Binding-site contacts:
Ligand atom C15 contacts residue LEU161 of chain 1.B at 3.9 Å (hydrophobic).
Ligand atom C17 contacts residue LEU161 of chain 1.B at 3.2 Å (hydrophobic).
Ligand atom N19 contacts residue VAL171 of chain 1.B at 3.7 Å.
Ligand atom C18 contacts residue ALA53 of chain 1.B at 3.7 Å (hydrophobic).
Ligand atom N24 contacts residue ALA53 of chain 1.B at 3.4 Å.
Ligand atom N23 contacts residue LEU161 of chain 1.B at 3.7 Å.
Ligand atom N12 contacts residue VAL171 of chain 1.B at 3.6 Å.
Ligand atom C3 contacts residue LYS55 of chain 1.B at 3.3 Å.
Ligand atom C22 contacts residue CYS109 of chain 1.B at 3.2 Å (hydrophobic).
Ligand atom C16 contacts residue LEU161 of chain 1.B at 3.6 Å (hydrophobic).
Ligand atom C20 contacts residue LEU161 of chain 1.B at 3.7 Å (hydrophobic).
Ligand atom N21 contacts residue PHE108 of chain 1.B at 3.5 Å.
Ligand atom N24 contacts residue GLU107 of chain 1.B at 2.6 Å (salt-bridge).
Ligand atom C10 contacts residue ASP172 of chain 1.B at 3.6 Å.
Ligand atom C20 contacts residue CYS109 of chain 1.B at 3.8 Å (hydrophobic).
Ligand atom C3 contacts residue MET106 of chain 1.B at 3.9 Å (hydrophobic).
Ligand atom N19 contacts residue ALA53 of chain 1.B at 3.9 Å.
Ligand atom N6 contacts residue MET106 of chain 1.B at 3.9 Å.
Ligand atom C18 contacts residue LEU161 of chain 1.B at 3.2 Å (hydrophobic).
Ligand atom N4 contacts residue MET106 of chain 1.B at 3.9 Å.
Ligand atom C2 contacts residue LYS55 of chain 1.B at 3.5 Å.
Ligand atom N6 contacts residue LYS55 of chain 1.B at 3.8 Å.
Ligand atom N19 contacts residue LEU161 of chain 1.B at 3.6 Å.
Ligand atom C16 contacts residue TYR37 of chain 1.B at 3.6 Å (hydrophobic).
Ligand atom C13 contacts residue MET106 of chain 1.B at 3.9 Å (hydrophobic).
Ligand atom C13 contacts residue VAL171 of chain 1.B at 3.9 Å (hydrophobic).
Ligand atom N21 contacts residue CYS109 of chain 1.B at 2.7 Å (h-bond).
Ligand atom C11 contacts residue TYR37 of chain 1.B at 3.7 Å (hydrophobic).
Ligand atom N4 contacts residue LYS55 of chain 1.B at 3.5 Å.
Ligand atom C1 contacts residue VAL40 of chain 1.B at 3.4 Å (hydrophobic).
Ligand atom C15 contacts residue TYR37 of chain 1.B at 3.6 Å (hydrophobic).
Ligand atom C22 contacts residue PHE108 of chain 1.B at 3.5 Å (hydrophobic).
Ligand atom C1 contacts residue ALA53 of chain 1.B at 3.7 Å (hydrophobic).
Ligand atom C14 contacts residue LEU161 of chain 1.B at 3.9 Å (hydrophobic).
Ligand atom C3 contacts residue LEU104 of chain 1.B at 3.7 Å (hydrophobic).
Ligand atom C20 contacts residue GLU107 of chain 1.B at 3.6 Å.
Ligand atom C1 contacts residue LYS55 of chain 1.B at 3.7 Å.
Ligand atom N24 contacts residue MET106 of chain 1.B at 3.7 Å.
Ligand atom C20 contacts residue ALA53 of chain 1.B at 3.4 Å (hydrophobic).
Ligand atom N21 contacts residue GLU107 of chain 1.B at 3.7 Å.

The protein below binds the small molecule below.
Small molecule (SMILES): Cc1c[nH]nc1[C@H]1CCCN(c2ccc3ncnc(N)c3n2)C1

Sequence of chain 1.B:
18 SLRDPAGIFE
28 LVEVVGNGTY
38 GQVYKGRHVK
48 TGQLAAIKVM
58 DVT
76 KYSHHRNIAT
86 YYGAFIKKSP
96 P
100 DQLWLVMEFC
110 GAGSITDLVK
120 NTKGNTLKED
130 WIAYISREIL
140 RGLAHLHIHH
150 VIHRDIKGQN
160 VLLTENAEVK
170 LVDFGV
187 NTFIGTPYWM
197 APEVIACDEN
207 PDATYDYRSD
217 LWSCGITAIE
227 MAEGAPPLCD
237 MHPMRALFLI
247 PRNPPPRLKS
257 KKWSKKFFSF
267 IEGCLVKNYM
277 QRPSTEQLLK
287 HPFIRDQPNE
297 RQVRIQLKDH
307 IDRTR